Sequence of chain 1.H:
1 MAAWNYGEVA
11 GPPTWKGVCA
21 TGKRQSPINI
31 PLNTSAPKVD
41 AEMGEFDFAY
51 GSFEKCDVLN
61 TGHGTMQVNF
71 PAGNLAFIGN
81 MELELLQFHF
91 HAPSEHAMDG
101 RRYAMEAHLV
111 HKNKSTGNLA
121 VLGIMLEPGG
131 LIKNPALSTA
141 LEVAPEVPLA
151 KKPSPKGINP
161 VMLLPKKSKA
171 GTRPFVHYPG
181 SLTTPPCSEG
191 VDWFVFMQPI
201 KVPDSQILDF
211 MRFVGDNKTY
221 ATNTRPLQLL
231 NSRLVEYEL

Binding-site contacts:
Ligand atom S2 contacts residue VAL110 of chain 1.H at 3.7 Å.
Ligand atom O2 contacts residue HIS89 of chain 1.H at 3.4 Å.
Ligand atom N1 contacts residue GLU95 of chain 1.H at 4.1 Å.
Ligand atom N3 contacts residue THR184 of chain 1.H at 3.2 Å (h-bond).
Ligand atom S1 contacts residue HIS89 of chain 1.H at 3.8 Å.
Ligand atom N2 contacts residue THR184 of chain 1.H at 3.5 Å (h-bond).
Ligand atom C3 contacts residue GLN87 of chain 1.H at 4.0 Å.
Ligand atom O3 contacts residue VAL110 of chain 1.H at 3.8 Å.
Ligand atom N1 contacts residue THR184 of chain 1.H at 4.3 Å.
Ligand atom S2 contacts residue GLN87 of chain 1.H at 3.7 Å.
Ligand atom O2 contacts residue ZN1 of chain 1.JA at 3.1 Å.
Ligand atom S2 contacts residue LEU182 of chain 1.H at 3.8 Å.
Ligand atom O1 contacts residue LEU182 of chain 1.H at 3.3 Å.
Ligand atom N4 contacts residue LEU182 of chain 1.H at 4.2 Å.
Ligand atom N1 contacts residue THR183 of chain 1.H at 2.9 Å (h-bond).
Ligand atom C1 contacts residue LEU182 of chain 1.H at 3.7 Å (hydrophobic).
Ligand atom S1 contacts residue THR183 of chain 1.H at 3.6 Å (h-bond).
Ligand atom O1 contacts residue ZN1 of chain 1.JA at 4.0 Å.
Ligand atom N1 contacts residue HIS108 of chain 1.H at 3.3 Å (h-bond).
Ligand atom S2 contacts residue HIS89 of chain 1.H at 3.9 Å.
Ligand atom S1 contacts residue HIS108 of chain 1.H at 3.9 Å.
Ligand atom C1 contacts residue THR184 of chain 1.H at 4.2 Å.
Ligand atom O1 contacts residue THR183 of chain 1.H at 2.6 Å (h-bond).
Ligand atom C2 contacts residue LEU182 of chain 1.H at 3.6 Å (hydrophobic).
Ligand atom N1 contacts residue HIS89 of chain 1.H at 2.9 Å (h-bond).
Ligand atom N3 contacts residue THR183 of chain 1.H at 4.1 Å.
Ligand atom C1 contacts residue HIS89 of chain 1.H at 4.0 Å.
Ligand atom N2 contacts residue LEU182 of chain 1.H at 3.4 Å.
Ligand atom N3 contacts residue LEU182 of chain 1.H at 3.4 Å.
Ligand atom O2 contacts residue HIS108 of chain 1.H at 3.3 Å (h-bond).
Ligand atom O2 contacts residue VAL121 of chain 1.H at 3.8 Å.
Ligand atom O2 contacts residue TRP193 of chain 1.H at 3.9 Å.
Ligand atom O3 contacts residue GLN87 of chain 1.H at 3.0 Å (h-bond).
Ligand atom O1 contacts residue THR184 of chain 1.H at 4.3 Å.
Ligand atom N1 contacts residue ZN1 of chain 1.JA at 1.9 Å.
Ligand atom O1 contacts residue TRP193 of chain 1.H at 3.8 Å.
Ligand atom O2 contacts residue VAL110 of chain 1.H at 3.9 Å.
Ligand atom S1 contacts residue ZN1 of chain 1.JA at 3.1 Å.
Ligand atom N1 contacts residue HIS91 of chain 1.H at 3.3 Å (h-bond).
Ligand atom C1 contacts residue ZN1 of chain 1.JA at 4.3 Å.

A small-molecule ligand and the protein it binds are described below.
Small molecule (SMILES): CC(=O)Nc1nnc(S(N)(=O)=O)s1